Binding-site contacts:
Ligand atom O7 contacts residue ASN257 of chain 2.D at 3.1 Å (h-bond).
Ligand atom O5 contacts residue ASP260 of chain 2.D at 3.8 Å.
Ligand atom C1 contacts residue THR259 of chain 2.D at 3.3 Å.
Ligand atom N2 contacts residue ASN257 of chain 2.D at 2.9 Å (h-bond).
Ligand atom O6 contacts residue THR259 of chain 2.D at 3.9 Å.
Ligand atom O6 contacts residue ASP260 of chain 2.D at 3.7 Å.
Ligand atom C8 contacts residue ASN257 of chain 2.D at 4.4 Å.
Ligand atom O5 contacts residue THR259 of chain 2.D at 3.8 Å.
Ligand atom C1 contacts residue ASP260 of chain 2.D at 4.3 Å.
Ligand atom C1 contacts residue ASN257 of chain 2.D at 1.4 Å.
Ligand atom C5 contacts residue ASN257 of chain 2.D at 3.7 Å.
Ligand atom C2 contacts residue ASN257 of chain 2.D at 2.4 Å.
Ligand atom O5 contacts residue ASN257 of chain 2.D at 2.4 Å (h-bond).
Ligand atom C7 contacts residue ASN257 of chain 2.D at 3.2 Å.
Ligand atom C3 contacts residue ASN257 of chain 2.D at 3.8 Å.
Ligand atom C2 contacts residue THR259 of chain 2.D at 4.4 Å.
Ligand atom C4 contacts residue ASN257 of chain 2.D at 4.2 Å.
Ligand atom C5 contacts residue THR259 of chain 2.D at 4.2 Å.

This small molecule binds to this protein.
Small molecule (SMILES): CC(=O)N[C@@H]1[C@@H](O)[C@H](O)[C@@H](CO)O[C@H]1O

Sequence of chain 2.D:
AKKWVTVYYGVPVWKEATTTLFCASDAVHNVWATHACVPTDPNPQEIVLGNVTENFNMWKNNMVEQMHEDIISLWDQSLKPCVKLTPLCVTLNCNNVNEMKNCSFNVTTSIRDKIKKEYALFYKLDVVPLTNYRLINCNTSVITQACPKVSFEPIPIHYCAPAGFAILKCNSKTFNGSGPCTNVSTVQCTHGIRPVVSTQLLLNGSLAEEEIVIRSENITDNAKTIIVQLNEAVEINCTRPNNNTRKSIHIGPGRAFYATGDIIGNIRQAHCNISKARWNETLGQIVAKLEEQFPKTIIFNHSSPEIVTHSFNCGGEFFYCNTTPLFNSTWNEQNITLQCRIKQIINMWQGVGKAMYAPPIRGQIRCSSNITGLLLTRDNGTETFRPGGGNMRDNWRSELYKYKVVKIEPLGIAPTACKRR